Sequence of chain 2.B:
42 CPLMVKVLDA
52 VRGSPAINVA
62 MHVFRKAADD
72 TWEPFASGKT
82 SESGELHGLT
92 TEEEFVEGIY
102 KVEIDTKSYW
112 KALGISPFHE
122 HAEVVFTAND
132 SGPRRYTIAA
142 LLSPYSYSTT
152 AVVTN

The small molecule below binds the protein below.
Small molecule (SMILES): C[C@@H](Cc1ccc(O)c(O)c1)[C@@H](C)Cc1ccc(O)c(O)c1

Binding-site contacts:
Ligand atom C12 contacts residue 30Z1 of chain 2.D at 1.1 Å.
Ligand atom C20 contacts residue 30Z1 of chain 2.D at 2.8 Å.
Ligand atom C22 contacts residue 30Z1 of chain 2.D at 1.1 Å.
Ligand atom C15 contacts residue 30Z1 of chain 2.D at 0.7 Å.
Ligand atom C1 contacts residue 30Z1 of chain 2.D at 0.8 Å.
Ligand atom C19 contacts residue LYS47 of chain 2.B at 3.5 Å.
Ligand atom C3 contacts residue 30Z1 of chain 2.D at 1.2 Å.
Ligand atom O25 contacts residue 30Z1 of chain 2.D at 3.8 Å.
Ligand atom O23 contacts residue 30Z1 of chain 2.D at 3.7 Å.
Ligand atom C2 contacts residue 30Z1 of chain 2.D at 1.0 Å.
Ligand atom C4 contacts residue 30Z1 of chain 2.D at 1.0 Å.
Ligand atom C5 contacts residue THR151 of chain 1.B at 3.4 Å.
Ligand atom O9 contacts residue SER149 of chain 1.B at 3.5 Å (h-bond).
Ligand atom C13 contacts residue 30Z1 of chain 2.D at 1.9 Å.
Ligand atom C5 contacts residue 30Z1 of chain 2.D at 0.8 Å.
Ligand atom C11 contacts residue LEU49 of chain 2.B at 3.8 Å (hydrophobic).
Ligand atom C14 contacts residue 30Z1 of chain 2.D at 0.7 Å.
Ligand atom C2 contacts residue LEU142 of chain 2.B at 3.8 Å (hydrophobic).
Ligand atom O7 contacts residue 30Z1 of chain 2.D at 1.2 Å (h-bond).
Ligand atom C11 contacts residue 30Z1 of chain 2.D at 1.1 Å.
Ligand atom C16 contacts residue LEU49 of chain 1.B at 3.5 Å (hydrophobic).
Ligand atom C18 contacts residue 30Z1 of chain 2.D at 1.5 Å.
Ligand atom C21 contacts residue 30Z1 of chain 2.D at 1.6 Å.
Ligand atom C13 contacts residue LEU49 of chain 1.B at 3.1 Å (hydrophobic).
Ligand atom O9 contacts residue 30Z1 of chain 2.D at 1.8 Å.
Ligand atom O7 contacts residue SER149 of chain 1.B at 3.2 Å.
Ligand atom C4 contacts residue THR151 of chain 1.B at 3.8 Å.
Ligand atom C22 contacts residue LYS47 of chain 1.B at 3.3 Å.
Ligand atom O9 contacts residue THR151 of chain 1.B at 3.0 Å (h-bond).
Ligand atom C16 contacts residue 30Z1 of chain 2.D at 1.3 Å.
Ligand atom C6 contacts residue 30Z1 of chain 2.D at 0.7 Å.
Ligand atom C20 contacts residue LYS47 of chain 2.B at 3.4 Å.
Ligand atom C1 contacts residue LEU142 of chain 2.B at 3.7 Å (hydrophobic).
Ligand atom O23 contacts residue LYS47 of chain 2.B at 3.8 Å.
Ligand atom C6 contacts residue LEU142 of chain 2.B at 3.7 Å (hydrophobic).
Ligand atom C13 contacts residue ALA140 of chain 2.B at 3.4 Å (hydrophobic).
Ligand atom C21 contacts residue LYS47 of chain 1.B at 3.6 Å.
Ligand atom C19 contacts residue 30Z1 of chain 2.D at 2.8 Å.
Ligand atom C17 contacts residue 30Z1 of chain 2.D at 1.4 Å.
Ligand atom O9 contacts residue THR150 of chain 1.B at 3.8 Å.

Sequence of chain 1.B:
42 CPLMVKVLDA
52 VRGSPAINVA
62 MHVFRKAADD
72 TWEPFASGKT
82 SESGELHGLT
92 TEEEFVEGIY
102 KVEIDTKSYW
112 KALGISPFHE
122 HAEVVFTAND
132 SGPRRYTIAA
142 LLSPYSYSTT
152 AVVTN